Sequence of chain 1.A:
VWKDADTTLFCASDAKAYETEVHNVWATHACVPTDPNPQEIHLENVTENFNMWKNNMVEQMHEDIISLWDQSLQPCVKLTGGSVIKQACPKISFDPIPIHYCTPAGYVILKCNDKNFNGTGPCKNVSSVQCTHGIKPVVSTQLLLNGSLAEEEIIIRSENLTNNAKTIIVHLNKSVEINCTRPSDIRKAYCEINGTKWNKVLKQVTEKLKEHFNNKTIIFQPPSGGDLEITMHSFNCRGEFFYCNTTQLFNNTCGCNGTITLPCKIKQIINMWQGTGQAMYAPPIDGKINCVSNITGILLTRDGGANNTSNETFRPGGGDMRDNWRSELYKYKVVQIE

A protein and the small-molecule ligand that binds it are described below.
Small molecule (SMILES): CC(=O)N[C@@H]1[C@@H](O)[C@H](O)[C@@H](CO)O[C@H]1O

Binding-site contacts:
Ligand atom N2 contacts residue ASN255 of chain 1.A at 3.0 Å (h-bond).
Ligand atom O6 contacts residue THR257 of chain 1.A at 3.8 Å.
Ligand atom C8 contacts residue THR241 of chain 1.A at 3.5 Å.
Ligand atom O5 contacts residue THR257 of chain 1.A at 4.1 Å.
Ligand atom C1 contacts residue ASN255 of chain 1.A at 1.4 Å.
Ligand atom C3 contacts residue ASN255 of chain 1.A at 3.8 Å.
Ligand atom C4 contacts residue ASN255 of chain 1.A at 4.2 Å.
Ligand atom C8 contacts residue MET242 of chain 1.A at 3.9 Å (hydrophobic).
Ligand atom O5 contacts residue ASN255 of chain 1.A at 2.3 Å (h-bond).
Ligand atom C2 contacts residue ASN255 of chain 1.A at 2.5 Å.
Ligand atom C5 contacts residue THR257 of chain 1.A at 4.3 Å.
Ligand atom C7 contacts residue ASN255 of chain 1.A at 4.0 Å.
Ligand atom C5 contacts residue ASN255 of chain 1.A at 3.6 Å.
Ligand atom C7 contacts residue MET242 of chain 1.A at 4.4 Å (hydrophobic).
Ligand atom C1 contacts residue THR257 of chain 1.A at 3.8 Å.